Binding-site contacts:
Ligand atom O6 contacts residue BMA3 of chain 1.EA at 4.2 Å.
Ligand atom C5 contacts residue ASN355 of chain 1.D at 3.6 Å.
Ligand atom C4 contacts residue ASN355 of chain 1.D at 4.2 Å.
Ligand atom C7 contacts residue NAG1 of chain 1.EA at 3.4 Å.
Ligand atom O5 contacts residue NAG2 of chain 1.EA at 3.7 Å.
Ligand atom C6 contacts residue BMA3 of chain 1.EA at 4.5 Å.
Ligand atom O5 contacts residue SER357 of chain 1.D at 3.6 Å.
Ligand atom C6 contacts residue NAG1 of chain 1.GA at 4.4 Å.
Ligand atom O7 contacts residue ASN355 of chain 1.D at 4.2 Å.
Ligand atom C8 contacts residue ARG387 of chain 1.D at 4.5 Å.
Ligand atom C2 contacts residue NAG1 of chain 1.EA at 3.5 Å.
Ligand atom C1 contacts residue ASN355 of chain 1.D at 1.4 Å.
Ligand atom C3 contacts residue ASN355 of chain 1.D at 3.8 Å.
Ligand atom O5 contacts residue BMA3 of chain 1.EA at 4.4 Å.
Ligand atom C5 contacts residue SER357 of chain 1.D at 3.8 Å.
Ligand atom C7 contacts residue ASN355 of chain 1.D at 3.8 Å.
Ligand atom C8 contacts residue NAG1 of chain 1.EA at 3.3 Å.
Ligand atom C7 contacts residue NAG1 of chain 1.GA at 3.9 Å.
Ligand atom C7 contacts residue ARG387 of chain 1.D at 4.4 Å.
Ligand atom C1 contacts residue SER357 of chain 1.D at 3.6 Å.
Ligand atom O6 contacts residue NAG2 of chain 1.EA at 2.3 Å (h-bond).
Ligand atom C8 contacts residue NAG2 of chain 1.EA at 4.3 Å.
Ligand atom O6 contacts residue BMA3 of chain 1.EA at 3.4 Å.
Ligand atom O3 contacts residue NAG2 of chain 1.EA at 3.8 Å.
Ligand atom N2 contacts residue ASN355 of chain 1.D at 3.0 Å (h-bond).
Ligand atom O5 contacts residue ASN355 of chain 1.D at 2.3 Å (h-bond).
Ligand atom O3 contacts residue NAG1 of chain 1.EA at 3.7 Å.
Ligand atom C6 contacts residue SER357 of chain 1.D at 4.3 Å.
Ligand atom C2 contacts residue ASN355 of chain 1.D at 2.4 Å.
Ligand atom C1 contacts residue NAG1 of chain 1.EA at 3.8 Å.
Ligand atom C8 contacts residue NAG1 of chain 1.GA at 4.4 Å.
Ligand atom O7 contacts residue ARG387 of chain 1.D at 3.8 Å.
Ligand atom C6 contacts residue NAG2 of chain 1.EA at 3.3 Å.
Ligand atom C5 contacts residue NAG2 of chain 1.EA at 4.3 Å.
Ligand atom C3 contacts residue NAG1 of chain 1.EA at 3.7 Å.
Ligand atom N2 contacts residue NAG1 of chain 1.EA at 2.5 Å (h-bond).
Ligand atom O4 contacts residue NAG1 of chain 1.EA at 3.9 Å.
Ligand atom O4 contacts residue ASP111 of chain 1.D at 3.4 Å (salt-bridge).
Ligand atom O4 contacts residue NAG2 of chain 1.EA at 4.1 Å.
Ligand atom O7 contacts residue NAG1 of chain 1.GA at 3.2 Å.

Sequence of chain 1.D:
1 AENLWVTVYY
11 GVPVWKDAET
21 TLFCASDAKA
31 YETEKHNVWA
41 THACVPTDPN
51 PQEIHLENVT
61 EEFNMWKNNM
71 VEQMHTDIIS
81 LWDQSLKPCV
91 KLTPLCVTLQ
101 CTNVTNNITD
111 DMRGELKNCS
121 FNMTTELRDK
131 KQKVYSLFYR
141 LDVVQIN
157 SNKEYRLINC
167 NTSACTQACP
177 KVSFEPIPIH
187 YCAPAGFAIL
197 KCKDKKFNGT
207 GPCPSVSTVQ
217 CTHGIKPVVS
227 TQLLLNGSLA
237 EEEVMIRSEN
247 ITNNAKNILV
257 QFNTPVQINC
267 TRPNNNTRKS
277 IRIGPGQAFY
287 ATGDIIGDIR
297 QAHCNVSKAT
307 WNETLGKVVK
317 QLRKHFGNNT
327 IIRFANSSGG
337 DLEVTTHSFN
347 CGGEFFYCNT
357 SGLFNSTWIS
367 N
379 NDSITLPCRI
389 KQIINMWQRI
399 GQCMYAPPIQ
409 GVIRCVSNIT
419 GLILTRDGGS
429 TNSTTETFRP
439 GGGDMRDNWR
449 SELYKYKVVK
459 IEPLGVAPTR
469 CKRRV

A small-molecule ligand and the protein it binds are described below.
Small molecule (SMILES): CC(=O)N[C@H]1[C@H](O[C@H]2[C@H](O)[C@@H](NC(C)=O)CO[C@@H]2CO)O[C@H](CO)[C@@H](O[C@@H]2O[C@H](CO[C@H]3O[C@H](CO)[C@@H](O)[C@H](O)[C@@H]3O)[C@@H](O)[C@H](O[C@H]3O[C@H](CO)[C@@H](O)[C@H](O)[C@@H]3O)[C@@H]2O)[C@@H]1O